Sequence of chain 2.B:
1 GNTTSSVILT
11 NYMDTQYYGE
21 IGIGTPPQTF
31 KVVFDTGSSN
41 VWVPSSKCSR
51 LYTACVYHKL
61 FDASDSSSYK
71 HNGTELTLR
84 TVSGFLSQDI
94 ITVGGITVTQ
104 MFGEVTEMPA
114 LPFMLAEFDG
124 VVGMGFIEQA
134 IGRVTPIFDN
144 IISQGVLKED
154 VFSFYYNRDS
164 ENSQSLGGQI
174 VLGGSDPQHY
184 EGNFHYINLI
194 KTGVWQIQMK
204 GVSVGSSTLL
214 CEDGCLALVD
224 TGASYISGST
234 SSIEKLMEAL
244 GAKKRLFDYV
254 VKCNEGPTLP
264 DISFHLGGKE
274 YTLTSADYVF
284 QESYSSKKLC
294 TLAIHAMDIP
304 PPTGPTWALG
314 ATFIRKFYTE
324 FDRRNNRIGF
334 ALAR

Binding-site contacts:
Ligand atom C9 contacts residue GLY37 of chain 2.B at 3.6 Å.
Ligand atom C25 contacts residue ALA226 of chain 2.B at 3.5 Å (hydrophobic).
Ligand atom N10 contacts residue ASP223 of chain 2.B at 2.7 Å (salt-bridge).
Ligand atom C1 contacts residue GLY225 of chain 2.B at 3.4 Å.
Ligand atom N20 contacts residue GLY225 of chain 2.B at 2.7 Å (h-bond).
Ligand atom C23 contacts residue TYR17 of chain 2.B at 3.5 Å (hydrophobic).
Ligand atom C24 contacts residue VAL33 of chain 2.B at 3.6 Å (hydrophobic).
Ligand atom N5 contacts residue GLY225 of chain 2.B at 3.5 Å (h-bond).
Ligand atom C21 contacts residue GLY225 of chain 2.B at 3.5 Å.
Ligand atom C23 contacts residue VAL33 of chain 2.B at 3.5 Å (hydrophobic).
Ligand atom C29 contacts residue GLN16 of chain 2.B at 3.5 Å.
Ligand atom C22 contacts residue GLY225 of chain 2.B at 3.2 Å.
Ligand atom C24 contacts residue TYR17 of chain 2.B at 3.2 Å (hydrophobic).
Ligand atom C12 contacts residue GLY225 of chain 2.B at 3.2 Å.
Ligand atom C25 contacts residue THR224 of chain 2.B at 3.1 Å.
Ligand atom C6 contacts residue GLY225 of chain 2.B at 3.8 Å.
Ligand atom O26 contacts residue GLY225 of chain 2.B at 3.3 Å (h-bond).
Ligand atom C19 contacts residue GLY225 of chain 2.B at 3.7 Å.
Ligand atom O13 contacts residue ALA226 of chain 2.B at 3.5 Å.
Ligand atom O26 contacts residue SER227 of chain 2.B at 3.4 Å (h-bond).
Ligand atom C30 contacts residue PRO115 of chain 2.B at 3.4 Å (hydrophobic).
Ligand atom O26 contacts residue THR15 of chain 2.B at 3.0 Å (h-bond).
Ligand atom N10 contacts residue ASP35 of chain 2.B at 2.9 Å (salt-bridge).
Ligand atom O13 contacts residue GLY225 of chain 2.B at 3.1 Å (h-bond).
Ligand atom C9 contacts residue ASP223 of chain 2.B at 3.5 Å.
Ligand atom O26 contacts residue ALA226 of chain 2.B at 3.1 Å.
Ligand atom C23 contacts residue GLY225 of chain 2.B at 3.6 Å.
Ligand atom C11 contacts residue GLY225 of chain 2.B at 3.6 Å.
Ligand atom C25 contacts residue THR15 of chain 2.B at 3.8 Å.
Ligand atom C24 contacts residue THR224 of chain 2.B at 3.5 Å.
Ligand atom C21 contacts residue SER227 of chain 2.B at 3.5 Å.
Ligand atom C8 contacts residue ASP223 of chain 2.B at 3.8 Å.
Ligand atom C25 contacts residue GLY225 of chain 2.B at 3.6 Å.
Ligand atom N10 contacts residue GLY37 of chain 2.B at 3.6 Å.
Ligand atom C11 contacts residue ASP223 of chain 2.B at 3.6 Å.
Ligand atom C22 contacts residue THR15 of chain 2.B at 3.1 Å.
Ligand atom C23 contacts residue GLN16 of chain 2.B at 3.7 Å.
Ligand atom C3 contacts residue VAL124 of chain 2.B at 3.8 Å (hydrophobic).
Ligand atom C11 contacts residue ASP35 of chain 2.B at 3.3 Å.
Ligand atom C21 contacts residue THR15 of chain 2.B at 3.2 Å.

The protein below binds the small molecule below.
Small molecule (SMILES): CC(C)CN(C(=O)c1cnc(C(C)(C)C)nc1NCc1ccco1)[C@H]1CCCNC1